Binding-site contacts:
Ligand atom C20 contacts residue THR102 of chain 1.B at 3.6 Å.
Ligand atom N12 contacts residue TYR120 of chain 1.B at 3.4 Å (h-bond).
Ligand atom C03 contacts residue MET137 of chain 1.B at 3.7 Å (hydrophobic).
Ligand atom C19 contacts residue ASN133 of chain 1.B at 4.0 Å.
Ligand atom C16 contacts residue ASN133 of chain 1.B at 4.0 Å.
Ligand atom C16 contacts residue MET137 of chain 1.B at 3.9 Å (hydrophobic).
Ligand atom S14 contacts residue TYR120 of chain 1.B at 3.6 Å.
Ligand atom C11 contacts residue TYR120 of chain 1.B at 3.8 Å (hydrophobic).
Ligand atom C10 contacts residue TYR120 of chain 1.B at 4.0 Å (hydrophobic).
Ligand atom S14 contacts residue PRO132 of chain 1.B at 3.7 Å.
Ligand atom N12 contacts residue PRO132 of chain 1.B at 4.0 Å.
Ligand atom O17 contacts residue MET137 of chain 1.B at 3.3 Å.
Ligand atom C18 contacts residue THR102 of chain 1.B at 3.9 Å.
Ligand atom C24 contacts residue TYR120 of chain 1.B at 3.9 Å (hydrophobic).
Ligand atom C19 contacts residue SER131 of chain 1.B at 3.8 Å.
Ligand atom O17 contacts residue ASN133 of chain 1.B at 2.9 Å (h-bond).
Ligand atom C19 contacts residue THR102 of chain 1.B at 3.5 Å.
Ligand atom C04 contacts residue MET137 of chain 1.B at 3.7 Å (hydrophobic).
Ligand atom N22 contacts residue TYR120 of chain 1.B at 3.3 Å.
Ligand atom C23 contacts residue TYR120 of chain 1.B at 3.8 Å (hydrophobic).
Ligand atom C20 contacts residue LEU140 of chain 1.B at 3.7 Å (hydrophobic).
Ligand atom C01 contacts residue ILE105 of chain 1.B at 4.1 Å (hydrophobic).
Ligand atom C15 contacts residue TYR120 of chain 1.B at 3.6 Å (hydrophobic).
Ligand atom C01 contacts residue TYR120 of chain 1.B at 3.7 Å (hydrophobic).
Ligand atom S14 contacts residue ILE130 of chain 1.B at 3.9 Å.
Ligand atom C03 contacts residue TYR120 of chain 1.B at 4.0 Å (hydrophobic).
Ligand atom C13 contacts residue TYR120 of chain 1.B at 3.2 Å (hydrophobic).
Ligand atom C21 contacts residue ILE105 of chain 1.B at 3.8 Å (hydrophobic).
Ligand atom C01 contacts residue MET116 of chain 1.B at 4.0 Å (hydrophobic).
Ligand atom C21 contacts residue ILE130 of chain 1.B at 4.1 Å (hydrophobic).
Ligand atom C01 contacts residue LEU140 of chain 1.B at 3.6 Å (hydrophobic).
Ligand atom C20 contacts residue PHE136 of chain 1.B at 3.8 Å (hydrophobic).
Ligand atom C21 contacts residue THR102 of chain 1.B at 4.0 Å.
Ligand atom C16 contacts residue SER131 of chain 1.B at 4.1 Å.
Ligand atom C20 contacts residue MET137 of chain 1.B at 3.8 Å (hydrophobic).
Ligand atom O17 contacts residue SER131 of chain 1.B at 3.9 Å.
Ligand atom O17 contacts residue PRO132 of chain 1.B at 3.3 Å.
Ligand atom C19 contacts residue SER98 of chain 1.B at 3.3 Å.
Ligand atom C02 contacts residue MET137 of chain 1.B at 4.1 Å (hydrophobic).
Ligand atom C04 contacts residue TYR120 of chain 1.B at 4.1 Å (hydrophobic).

This protein binds this small molecule.
Small molecule (SMILES): CCCc1scc2c1-c1nc(SCC(=O)C(C)(C)C)ncc1CC2

Sequence of chain 1.B:
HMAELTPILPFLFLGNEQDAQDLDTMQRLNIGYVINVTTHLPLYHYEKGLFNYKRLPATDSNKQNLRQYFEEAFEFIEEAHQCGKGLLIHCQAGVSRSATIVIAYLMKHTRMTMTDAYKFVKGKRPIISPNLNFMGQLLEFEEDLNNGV